Sequence of chain 1.A:
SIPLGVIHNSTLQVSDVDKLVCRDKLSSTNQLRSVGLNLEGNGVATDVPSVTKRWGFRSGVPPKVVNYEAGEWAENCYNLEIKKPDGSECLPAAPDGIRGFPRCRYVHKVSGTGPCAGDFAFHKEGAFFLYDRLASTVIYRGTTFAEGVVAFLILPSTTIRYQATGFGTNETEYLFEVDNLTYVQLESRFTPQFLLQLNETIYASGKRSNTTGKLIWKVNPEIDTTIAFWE

Sequence of chain 1.C:
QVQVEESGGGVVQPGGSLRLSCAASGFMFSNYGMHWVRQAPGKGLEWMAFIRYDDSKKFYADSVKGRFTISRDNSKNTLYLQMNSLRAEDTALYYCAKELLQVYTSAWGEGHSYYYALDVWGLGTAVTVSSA

A small-molecule ligand and the protein it binds are described below.
Small molecule (SMILES): CC(=O)N[C@H]1[C@H](O[C@H]2[C@H](O)[C@@H](NC(C)=O)CO[C@@H]2CO)O[C@H](CO)[C@@H](O)[C@@H]1O

Binding-site contacts:
Ligand atom C3 contacts residue ASN237 of chain 1.A at 3.8 Å.
Ligand atom C2 contacts residue ASN237 of chain 1.A at 2.5 Å.
Ligand atom C1 contacts residue TYR104 of chain 1.C at 4.0 Å (hydrophobic).
Ligand atom C4 contacts residue ASN237 of chain 1.A at 4.3 Å.
Ligand atom C1 contacts residue ASN237 of chain 1.A at 1.4 Å.
Ligand atom O5 contacts residue ASN237 of chain 1.A at 2.4 Å (h-bond).
Ligand atom C8 contacts residue TYR104 of chain 1.C at 4.0 Å (hydrophobic).
Ligand atom C5 contacts residue TYR104 of chain 1.C at 4.0 Å (hydrophobic).
Ligand atom O7 contacts residue ASN237 of chain 1.A at 3.0 Å (h-bond).
Ligand atom C8 contacts residue VAL103 of chain 1.C at 3.3 Å (hydrophobic).
Ligand atom C8 contacts residue ASN237 of chain 1.A at 3.9 Å.
Ligand atom C3 contacts residue TYR104 of chain 1.C at 4.5 Å (hydrophobic).
Ligand atom C5 contacts residue ASN237 of chain 1.A at 3.7 Å.
Ligand atom C8 contacts residue GLN102 of chain 1.C at 4.3 Å.
Ligand atom O7 contacts residue GLN102 of chain 1.C at 4.5 Å.
Ligand atom O5 contacts residue TYR104 of chain 1.C at 4.4 Å.
Ligand atom N2 contacts residue ASN237 of chain 1.A at 2.9 Å (h-bond).
Ligand atom C7 contacts residue ASN237 of chain 1.A at 3.1 Å.
Ligand atom O4 contacts residue TYR104 of chain 1.C at 4.2 Å.